Sequence of chain 1.C:
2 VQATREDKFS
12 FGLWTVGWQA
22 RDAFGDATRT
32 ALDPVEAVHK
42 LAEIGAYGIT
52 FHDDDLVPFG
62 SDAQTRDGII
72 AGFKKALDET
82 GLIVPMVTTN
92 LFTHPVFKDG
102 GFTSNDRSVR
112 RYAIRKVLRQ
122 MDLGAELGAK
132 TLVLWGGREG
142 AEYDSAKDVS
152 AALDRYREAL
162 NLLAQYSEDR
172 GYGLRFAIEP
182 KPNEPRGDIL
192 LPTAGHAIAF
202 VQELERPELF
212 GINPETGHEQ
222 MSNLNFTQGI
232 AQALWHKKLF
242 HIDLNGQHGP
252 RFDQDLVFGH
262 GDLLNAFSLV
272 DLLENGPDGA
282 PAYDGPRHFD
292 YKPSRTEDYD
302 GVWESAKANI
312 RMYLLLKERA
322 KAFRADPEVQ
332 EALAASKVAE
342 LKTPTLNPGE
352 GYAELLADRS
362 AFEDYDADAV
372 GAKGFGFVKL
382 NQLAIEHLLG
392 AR

Binding-site contacts:
Ligand atom O3 contacts residue ASP291 of chain 1.D at 2.7 Å (salt-bridge).
Ligand atom C5 contacts residue HIS53 of chain 1.D at 3.4 Å.
Ligand atom C2 contacts residue MG1 of chain 1.O at 3.6 Å.
Ligand atom O2 contacts residue GLU180 of chain 1.D at 2.6 Å (salt-bridge).
Ligand atom O5 contacts residue HIS53 of chain 1.D at 2.6 Å (h-bond).
Ligand atom O4 contacts residue ASP244 of chain 1.D at 3.3 Å (salt-bridge).
Ligand atom O4 contacts residue MG1 of chain 1.O at 2.4 Å.
Ligand atom C2 contacts residue ASP291 of chain 1.D at 3.8 Å.
Ligand atom C1 contacts residue MG1 of chain 1.P at 3.2 Å.
Ligand atom C4 contacts residue MG1 of chain 1.O at 3.5 Å.
Ligand atom O5 contacts residue PHE93 of chain 1.D at 3.8 Å.
Ligand atom O2 contacts residue GLU216 of chain 1.D at 3.0 Å (salt-bridge).
Ligand atom O1 contacts residue HIS219 of chain 1.D at 3.1 Å (h-bond).
Ligand atom O1 contacts residue PHE25 of chain 1.C at 4.0 Å.
Ligand atom O1 contacts residue LYS182 of chain 1.D at 3.0 Å (salt-bridge).
Ligand atom O2 contacts residue MG1 of chain 1.P at 3.4 Å.
Ligand atom C2 contacts residue TRP136 of chain 1.D at 3.6 Å (hydrophobic).
Ligand atom C1 contacts residue TRP136 of chain 1.D at 4.0 Å (hydrophobic).
Ligand atom C3 contacts residue MG1 of chain 1.O at 3.8 Å.
Ligand atom O1 contacts residue ASP254 of chain 1.D at 3.2 Å (salt-bridge).
Ligand atom O3 contacts residue MG1 of chain 1.O at 3.6 Å.
Ligand atom O4 contacts residue ASP291 of chain 1.D at 3.0 Å (salt-bridge).
Ligand atom O4 contacts residue GLU180 of chain 1.D at 2.6 Å (salt-bridge).
Ligand atom O1 contacts residue MG1 of chain 1.P at 2.5 Å.
Ligand atom O5 contacts residue TRP136 of chain 1.D at 3.7 Å.
Ligand atom C4 contacts residue TRP136 of chain 1.D at 3.7 Å (hydrophobic).
Ligand atom C1 contacts residue PHE25 of chain 1.C at 4.0 Å (hydrophobic).
Ligand atom C2 contacts residue MG1 of chain 1.P at 4.0 Å.
Ligand atom C4 contacts residue ASP291 of chain 1.D at 3.9 Å.
Ligand atom C4 contacts residue GLU180 of chain 1.D at 3.3 Å.
Ligand atom O1 contacts residue TRP136 of chain 1.D at 3.8 Å.
Ligand atom O2 contacts residue MG1 of chain 1.O at 2.3 Å.
Ligand atom O2 contacts residue ASP291 of chain 1.D at 2.9 Å (salt-bridge).
Ligand atom C5 contacts residue GLU180 of chain 1.D at 4.0 Å.
Ligand atom C3 contacts residue TRP136 of chain 1.D at 3.8 Å (hydrophobic).
Ligand atom C2 contacts residue GLU180 of chain 1.D at 3.7 Å.
Ligand atom O3 contacts residue TRP15 of chain 1.D at 3.4 Å (h-bond).
Ligand atom O2 contacts residue HIS219 of chain 1.D at 3.3 Å.
Ligand atom C3 contacts residue ASP291 of chain 1.D at 3.6 Å.
Ligand atom C5 contacts residue TRP136 of chain 1.D at 3.8 Å (hydrophobic).

This protein binds this small molecule.
Small molecule (SMILES): OC[C@@H](O)C(O)[C@@H](O)CO

Sequence of chain 1.D:
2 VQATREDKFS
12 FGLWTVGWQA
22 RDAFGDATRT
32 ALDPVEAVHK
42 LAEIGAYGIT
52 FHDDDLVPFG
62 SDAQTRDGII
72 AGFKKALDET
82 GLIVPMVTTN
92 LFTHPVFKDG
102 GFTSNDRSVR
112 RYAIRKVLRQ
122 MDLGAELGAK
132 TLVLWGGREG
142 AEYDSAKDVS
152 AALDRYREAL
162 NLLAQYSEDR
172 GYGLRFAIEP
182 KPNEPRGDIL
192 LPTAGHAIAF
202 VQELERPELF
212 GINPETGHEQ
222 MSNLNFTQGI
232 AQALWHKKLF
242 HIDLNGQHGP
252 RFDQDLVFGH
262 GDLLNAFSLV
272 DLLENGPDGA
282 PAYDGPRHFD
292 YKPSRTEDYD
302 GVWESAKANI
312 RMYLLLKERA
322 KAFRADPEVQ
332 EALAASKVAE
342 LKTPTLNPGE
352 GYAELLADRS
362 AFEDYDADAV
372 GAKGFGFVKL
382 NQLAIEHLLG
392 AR